Sequence of chain 5.A:
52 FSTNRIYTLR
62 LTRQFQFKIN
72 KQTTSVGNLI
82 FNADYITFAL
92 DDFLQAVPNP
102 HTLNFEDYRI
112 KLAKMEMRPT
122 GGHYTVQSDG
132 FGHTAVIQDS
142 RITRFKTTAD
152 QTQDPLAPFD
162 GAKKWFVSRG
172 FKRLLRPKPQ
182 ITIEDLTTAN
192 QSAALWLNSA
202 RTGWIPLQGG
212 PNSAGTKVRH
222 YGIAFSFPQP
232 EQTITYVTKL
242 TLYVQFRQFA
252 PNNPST

Binding-site contacts:
Ligand atom OP2 contacts residue TYR244 of chain 3.C at 2.8 Å (h-bond).
Ligand atom P contacts residue LYS165 of chain 3.G at 3.9 Å.
Ligand atom N7 contacts residue TYR244 of chain 3.C at 3.9 Å.
Ligand atom OP1 contacts residue LYS164 of chain 3.G at 3.4 Å.
Ligand atom C2' contacts residue TYR244 of chain 3.C at 3.7 Å (hydrophobic).
Ligand atom N7 contacts residue LYS115 of chain 3.C at 2.9 Å (salt-bridge).
Ligand atom O5' contacts residue TYR244 of chain 3.C at 3.7 Å.
Ligand atom C5 contacts residue LEU175 of chain 3.C at 3.8 Å (hydrophobic).
Ligand atom C8 contacts residue LYS115 of chain 3.C at 3.9 Å.
Ligand atom C5 contacts residue LYS173 of chain 3.C at 3.8 Å.
Ligand atom OP2 contacts residue ARG61 of chain 3.C at 2.8 Å (salt-bridge).
Ligand atom P contacts residue ARG61 of chain 3.C at 3.6 Å.
Ligand atom O2 contacts residue GLN246 of chain 3.C at 2.5 Å (h-bond).
Ligand atom N3 contacts residue THR59 of chain 3.C at 3.2 Å (h-bond).
Ligand atom OP1 contacts residue ALA163 of chain 3.G at 3.8 Å.
Ligand atom O6 contacts residue LYS173 of chain 3.C at 3.1 Å.
Ligand atom C5' contacts residue LEU113 of chain 3.C at 3.9 Å (hydrophobic).
Ligand atom C2 contacts residue GLN246 of chain 3.C at 3.7 Å.
Ligand atom O3' contacts residue LYS112 of chain 3.C at 3.5 Å.
Ligand atom C4 contacts residue LEU175 of chain 3.C at 3.6 Å (hydrophobic).
Ligand atom C6 contacts residue LEU175 of chain 3.C at 3.8 Å (hydrophobic).
Ligand atom N1 contacts residue THR59 of chain 3.C at 4.0 Å.
Ligand atom OP1 contacts residue ARG61 of chain 3.C at 3.9 Å.
Ligand atom N9 contacts residue LEU175 of chain 3.C at 3.7 Å.
Ligand atom O6 contacts residue LEU175 of chain 3.C at 3.9 Å.
Ligand atom OP1 contacts residue PHE52 of chain 5.A at 3.1 Å.
Ligand atom C7 contacts residue ARG56 of chain 5.A at 3.9 Å.
Ligand atom C7 contacts residue PHE52 of chain 5.A at 3.7 Å (hydrophobic).
Ligand atom C2 contacts residue THR59 of chain 3.C at 3.5 Å.
Ligand atom O3' contacts residue ARG61 of chain 3.C at 3.9 Å.
Ligand atom O6 contacts residue LYS115 of chain 3.C at 3.6 Å.
Ligand atom OP1 contacts residue LYS165 of chain 3.G at 2.8 Å (salt-bridge).
Ligand atom C5 contacts residue LYS115 of chain 3.C at 3.8 Å.
Ligand atom OP2 contacts residue LYS165 of chain 3.G at 3.2 Å (salt-bridge).
Ligand atom N4 contacts residue LYS173 of chain 3.C at 3.6 Å (salt-bridge).
Ligand atom O4 contacts residue ARG56 of chain 5.A at 3.2 Å (salt-bridge).
Ligand atom C8 contacts residue TYR244 of chain 3.C at 3.2 Å (hydrophobic).
Ligand atom P contacts residue TYR244 of chain 3.C at 3.9 Å.
Ligand atom C8 contacts residue LEU175 of chain 3.C at 3.9 Å (hydrophobic).
Ligand atom O2 contacts residue THR59 of chain 3.C at 3.4 Å (h-bond).

Sequence of chain 3.G:
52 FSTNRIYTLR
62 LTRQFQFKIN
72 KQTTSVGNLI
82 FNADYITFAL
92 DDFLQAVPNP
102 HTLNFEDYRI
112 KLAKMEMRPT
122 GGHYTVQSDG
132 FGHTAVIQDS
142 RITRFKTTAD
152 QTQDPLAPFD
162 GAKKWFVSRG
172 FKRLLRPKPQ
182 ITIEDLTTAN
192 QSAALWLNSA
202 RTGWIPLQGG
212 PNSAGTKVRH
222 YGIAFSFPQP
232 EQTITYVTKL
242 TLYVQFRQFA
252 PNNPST

This small molecule binds to this protein.
Small molecule (SMILES): Cc1cn([C@H]2C[C@H](O)[C@@H](CO[P](=O)(O)O[C@H]3C[C@H](n4cnc5c(=O)[nH]c(N)nc54)O[C@@H]3CO[P](=O)(O)O[C@H]3C[C@H](n4ccc(N)nc4=O)O[C@@H]3COP(=O)=O)O2)c(=O)[nH]c1=O

Sequence of chain 3.C:
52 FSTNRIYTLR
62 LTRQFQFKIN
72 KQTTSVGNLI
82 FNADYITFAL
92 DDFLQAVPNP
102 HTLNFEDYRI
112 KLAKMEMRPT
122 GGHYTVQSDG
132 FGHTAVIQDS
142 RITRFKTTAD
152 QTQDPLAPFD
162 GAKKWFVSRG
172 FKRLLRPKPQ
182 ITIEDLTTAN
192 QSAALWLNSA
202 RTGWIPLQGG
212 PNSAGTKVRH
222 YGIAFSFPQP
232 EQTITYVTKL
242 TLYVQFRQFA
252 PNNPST